Binding-site contacts:
Ligand atom C3 contacts residue LEU338 of chain 1.H at 4.3 Å (hydrophobic).
Ligand atom C4 contacts residue HIS340 of chain 1.H at 4.0 Å.
Ligand atom C3 contacts residue MET49 of chain 1.H at 4.4 Å (hydrophobic).
Ligand atom C3 contacts residue TYR339 of chain 1.H at 4.1 Å (hydrophobic).
Ligand atom O1 contacts residue SER239 of chain 1.H at 2.6 Å (h-bond).
Ligand atom N1 contacts residue HIS319 of chain 1.H at 3.9 Å.
Ligand atom O1 contacts residue HIS340 of chain 1.H at 2.9 Å (h-bond).
Ligand atom C4 contacts residue MET49 of chain 1.H at 3.6 Å (hydrophobic).
Ligand atom C2 contacts residue HEM1 of chain 1.W at 4.2 Å.
Ligand atom C1 contacts residue SER239 of chain 1.H at 3.8 Å.
Ligand atom C1 contacts residue HEM1 of chain 1.W at 2.8 Å.
Ligand atom N1 contacts residue HIS340 of chain 1.H at 3.7 Å.
Ligand atom C1 contacts residue HIS340 of chain 1.H at 4.1 Å.
Ligand atom C4 contacts residue TYR339 of chain 1.H at 4.0 Å (hydrophobic).
Ligand atom O1 contacts residue ILE237 of chain 1.H at 4.3 Å.
Ligand atom C4 contacts residue LEU165 of chain 1.H at 3.4 Å (hydrophobic).
Ligand atom O1 contacts residue HEM1 of chain 1.W at 2.9 Å (h-bond).
Ligand atom N1 contacts residue SER239 of chain 1.H at 3.4 Å (h-bond).
Ligand atom C2 contacts residue TYR339 of chain 1.H at 3.5 Å (hydrophobic).
Ligand atom C2 contacts residue SER239 of chain 1.H at 3.7 Å.
Ligand atom C2 contacts residue HIS340 of chain 1.H at 3.9 Å.
Ligand atom N1 contacts residue HEM1 of chain 1.W at 2.0 Å.

This protein binds this small molecule.
Small molecule (SMILES): CCC/C=N\O

Sequence of chain 1.H:
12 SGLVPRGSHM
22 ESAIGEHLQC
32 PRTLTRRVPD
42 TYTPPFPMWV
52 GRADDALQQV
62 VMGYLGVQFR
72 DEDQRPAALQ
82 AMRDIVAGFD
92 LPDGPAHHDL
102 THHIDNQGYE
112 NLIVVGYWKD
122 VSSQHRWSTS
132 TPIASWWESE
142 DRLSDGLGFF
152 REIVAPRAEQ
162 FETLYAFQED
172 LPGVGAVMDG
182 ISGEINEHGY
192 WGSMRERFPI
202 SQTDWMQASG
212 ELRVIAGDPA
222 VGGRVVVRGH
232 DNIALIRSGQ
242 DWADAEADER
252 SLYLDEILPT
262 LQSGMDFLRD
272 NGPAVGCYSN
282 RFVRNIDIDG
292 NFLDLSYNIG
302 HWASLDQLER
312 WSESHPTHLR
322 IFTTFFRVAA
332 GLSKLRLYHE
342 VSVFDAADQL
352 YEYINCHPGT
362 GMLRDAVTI